Sequence of chain 1.F:
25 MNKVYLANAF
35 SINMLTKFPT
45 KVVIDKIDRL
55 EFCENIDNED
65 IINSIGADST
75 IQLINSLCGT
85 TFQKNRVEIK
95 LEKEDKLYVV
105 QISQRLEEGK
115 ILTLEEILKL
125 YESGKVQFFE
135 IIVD

Sequence of chain 1.D:
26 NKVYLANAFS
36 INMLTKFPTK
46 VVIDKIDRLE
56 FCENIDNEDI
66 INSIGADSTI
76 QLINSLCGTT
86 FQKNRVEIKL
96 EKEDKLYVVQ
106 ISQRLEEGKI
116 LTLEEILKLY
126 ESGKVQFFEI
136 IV

The small molecule below binds the protein below.
Small molecule (SMILES): Nc1ncnc2c1ncn2[C@@H]1O[C@@H]2CO[P](=O)(O)O[C@H]3[C@@H](O)[C@H](n4cnc5c(N)ncnc54)O[C@@H]3CO[P](=O)(O)O[C@H]3[C@@H](O)[C@H](n4cnc5c(N)ncnc54)O[C@@H]3CO[P](=O)(O)O[C@H]3[C@@H](O)[C@H](n4cnc5c(N)ncnc54)O[C@@H]3CO[P](=O)(O)O[C@H]2[C@H]1O

Binding-site contacts:
Ligand atom OP1 contacts residue GLN105 of chain 1.F at 3.0 Å (h-bond).
Ligand atom O5' contacts residue ASN32 of chain 1.D at 3.1 Å (h-bond).
Ligand atom OP2 contacts residue SER35 of chain 1.F at 2.6 Å (h-bond).
Ligand atom N6 contacts residue ILE93 of chain 1.D at 2.9 Å (h-bond).
Ligand atom OP2 contacts residue ARG109 of chain 1.D at 2.9 Å (salt-bridge).
Ligand atom N1 contacts residue ILE93 of chain 1.D at 3.0 Å (h-bond).
Ligand atom N7 contacts residue ASN37 of chain 1.D at 3.1 Å (h-bond).
Ligand atom N6 contacts residue ILE93 of chain 1.F at 3.2 Å (h-bond).
Ligand atom C1' contacts residue ASN32 of chain 1.F at 3.3 Å.
Ligand atom N6 contacts residue SER73 of chain 1.F at 2.9 Å (h-bond).
Ligand atom O2' contacts residue ARG90 of chain 1.F at 3.2 Å (salt-bridge).
Ligand atom N3 contacts residue ARG109 of chain 1.F at 3.3 Å.
Ligand atom O2' contacts residue ILE106 of chain 1.D at 3.1 Å (h-bond).
Ligand atom OP2 contacts residue ARG90 of chain 1.F at 2.8 Å (salt-bridge).
Ligand atom N1 contacts residue ILE93 of chain 1.F at 3.0 Å (h-bond).
Ligand atom O2' contacts residue ARG90 of chain 1.D at 3.1 Å (salt-bridge).
Ligand atom C5 contacts residue THR74 of chain 1.F at 3.3 Å.
Ligand atom N6 contacts residue THR74 of chain 1.F at 2.8 Å (h-bond).
Ligand atom O2' contacts residue ARG109 of chain 1.F at 2.8 Å (salt-bridge).
Ligand atom O4' contacts residue ASN32 of chain 1.D at 2.9 Å (h-bond).
Ligand atom OP1 contacts residue ARG90 of chain 1.F at 3.0 Å (salt-bridge).
Ligand atom O4' contacts residue ASN32 of chain 1.F at 3.0 Å (h-bond).
Ligand atom OP1 contacts residue ASN37 of chain 1.F at 3.3 Å (h-bond).
Ligand atom C2 contacts residue LYS114 of chain 1.F at 3.3 Å.
Ligand atom N6 contacts residue SER73 of chain 1.D at 2.9 Å (h-bond).
Ligand atom OP2 contacts residue ASN32 of chain 1.D at 2.9 Å (h-bond).
Ligand atom OP1 contacts residue ARG90 of chain 1.D at 3.1 Å (salt-bridge).
Ligand atom C1' contacts residue ASN32 of chain 1.D at 3.1 Å.
Ligand atom N6 contacts residue THR74 of chain 1.D at 3.2 Å (h-bond).
Ligand atom OP1 contacts residue SER35 of chain 1.D at 2.7 Å (h-bond).
Ligand atom N1 contacts residue LEU116 of chain 1.D at 3.0 Å (h-bond).
Ligand atom OP2 contacts residue ASN32 of chain 1.F at 3.0 Å (h-bond).
Ligand atom OP2 contacts residue ARG109 of chain 1.F at 2.9 Å (salt-bridge).
Ligand atom OP2 contacts residue GLN105 of chain 1.D at 3.1 Å (h-bond).
Ligand atom O2' contacts residue ARG109 of chain 1.D at 2.9 Å (salt-bridge).
Ligand atom OP2 contacts residue ARG90 of chain 1.D at 2.8 Å (salt-bridge).
Ligand atom N7 contacts residue THR74 of chain 1.F at 2.7 Å (h-bond).
Ligand atom N1 contacts residue LEU116 of chain 1.F at 3.0 Å (h-bond).
Ligand atom N7 contacts residue THR74 of chain 1.D at 2.5 Å (h-bond).
Ligand atom O5' contacts residue ASN32 of chain 1.F at 3.3 Å (h-bond).